Binding-site contacts:
Ligand atom C3 contacts residue ALA101 of chain 1.D at 4.0 Å (hydrophobic).
Ligand atom C5 contacts residue ILE102 of chain 1.D at 3.7 Å (hydrophobic).
Ligand atom C24 contacts residue ILE41 of chain 1.D at 3.6 Å (hydrophobic).
Ligand atom C11 contacts residue PHE54 of chain 1.D at 4.1 Å (hydrophobic).
Ligand atom C14 contacts residue THR106 of chain 1.D at 4.0 Å.
Ligand atom C3 contacts residue PHE54 of chain 1.D at 3.9 Å (hydrophobic).
Ligand atom N25 contacts residue PHE54 of chain 1.D at 3.9 Å.
Ligand atom C8 contacts residue ILE216 of chain 1.D at 3.6 Å (hydrophobic).
Ligand atom C23 contacts residue PHE54 of chain 1.D at 3.7 Å (hydrophobic).
Ligand atom N2 contacts residue PHE54 of chain 1.D at 3.8 Å.
Ligand atom C5 contacts residue PHE54 of chain 1.D at 3.5 Å (hydrophobic).
Ligand atom C3 contacts residue ILE216 of chain 1.D at 3.8 Å (hydrophobic).
Ligand atom C23 contacts residue ILE41 of chain 1.D at 4.2 Å (hydrophobic).
Ligand atom N2 contacts residue PRO83 of chain 1.D at 4.1 Å.
Ligand atom N4 contacts residue ALA101 of chain 1.D at 3.6 Å.
Ligand atom C25 contacts residue ASP217 of chain 1.D at 4.0 Å.
Ligand atom C1 contacts residue PHE54 of chain 1.D at 3.8 Å (hydrophobic).
Ligand atom N2 contacts residue ILE216 of chain 1.D at 3.9 Å.
Ligand atom C3 contacts residue THR100 of chain 1.D at 3.9 Å.
Ligand atom C6 contacts residue PHE54 of chain 1.D at 3.5 Å (hydrophobic).
Ligand atom N10 contacts residue ILE216 of chain 1.D at 3.8 Å.
Ligand atom CL contacts residue GLN109 of chain 1.D at 3.0 Å.
Ligand atom C24 contacts residue LYS56 of chain 1.D at 4.2 Å.
Ligand atom N4 contacts residue ILE102 of chain 1.D at 3.0 Å (h-bond).
Ligand atom C3 contacts residue PRO83 of chain 1.D at 3.5 Å (hydrophobic).
Ligand atom N4 contacts residue ILE216 of chain 1.D at 3.9 Å.
Ligand atom N9 contacts residue ILE216 of chain 1.D at 3.6 Å.
Ligand atom C11 contacts residue ILE216 of chain 1.D at 4.1 Å (hydrophobic).
Ligand atom C6 contacts residue ILE216 of chain 1.D at 3.9 Å (hydrophobic).
Ligand atom CL contacts residue THR106 of chain 1.D at 4.1 Å.
Ligand atom C25 contacts residue ILE216 of chain 1.D at 4.0 Å (hydrophobic).
Ligand atom C23 contacts residue LYS56 of chain 1.D at 4.0 Å.
Ligand atom C15 contacts residue THR106 of chain 1.D at 4.2 Å.
Ligand atom C8 contacts residue PHE54 of chain 1.D at 3.8 Å (hydrophobic).
Ligand atom N4 contacts residue PHE54 of chain 1.D at 3.9 Å.
Ligand atom N25 contacts residue ILE102 of chain 1.D at 2.8 Å (h-bond).
Ligand atom C3 contacts residue ILE102 of chain 1.D at 3.8 Å (hydrophobic).
Ligand atom C5 contacts residue ILE216 of chain 1.D at 4.1 Å (hydrophobic).
Ligand atom C1 contacts residue ILE216 of chain 1.D at 4.0 Å (hydrophobic).
Ligand atom C25 contacts residue LYS56 of chain 1.D at 3.9 Å.

The small molecule below binds the protein below.
Small molecule (SMILES): CC(C)(C)n1[nH+]c(-c2ccc(Cl)cc2)c2c(N)ncnc21

Sequence of chain 1.D:
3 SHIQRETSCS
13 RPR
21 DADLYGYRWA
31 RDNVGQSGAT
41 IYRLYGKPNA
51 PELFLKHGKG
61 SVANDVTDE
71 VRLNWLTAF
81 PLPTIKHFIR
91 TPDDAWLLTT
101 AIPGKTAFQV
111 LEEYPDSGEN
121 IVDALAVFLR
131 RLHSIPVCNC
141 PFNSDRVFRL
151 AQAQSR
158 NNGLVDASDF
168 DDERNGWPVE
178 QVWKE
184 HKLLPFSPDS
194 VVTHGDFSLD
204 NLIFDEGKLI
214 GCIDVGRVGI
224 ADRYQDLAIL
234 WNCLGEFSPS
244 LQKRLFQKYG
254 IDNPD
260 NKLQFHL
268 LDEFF